Binding-site contacts:
Ligand atom O7 contacts residue ASN249 of chain 1.B at 2.8 Å (h-bond).
Ligand atom O6 contacts residue TRP155 of chain 1.B at 3.3 Å.
Ligand atom C2 contacts residue ASN249 of chain 1.B at 2.5 Å.
Ligand atom C8 contacts residue ASN249 of chain 1.B at 2.8 Å.
Ligand atom O5 contacts residue ASN249 of chain 1.B at 2.4 Å (h-bond).
Ligand atom C7 contacts residue ASN249 of chain 1.B at 2.6 Å.
Ligand atom C1 contacts residue TRP155 of chain 1.B at 3.8 Å (hydrophobic).
Ligand atom N2 contacts residue ASN249 of chain 1.B at 2.9 Å (h-bond).
Ligand atom O7 contacts residue VAL247 of chain 1.B at 4.4 Å.
Ligand atom O4 contacts residue TRP155 of chain 1.B at 4.4 Å.
Ligand atom C5 contacts residue ASN249 of chain 1.B at 3.7 Å.
Ligand atom O5 contacts residue TRP155 of chain 1.B at 3.7 Å.
Ligand atom C1 contacts residue ASN249 of chain 1.B at 1.4 Å.
Ligand atom C3 contacts residue ASN249 of chain 1.B at 3.8 Å.
Ligand atom C4 contacts residue ASN249 of chain 1.B at 4.2 Å.
Ligand atom C8 contacts residue TRP155 of chain 1.B at 3.9 Å (hydrophobic).
Ligand atom C5 contacts residue TRP155 of chain 1.B at 3.5 Å (hydrophobic).
Ligand atom C6 contacts residue TRP155 of chain 1.B at 3.7 Å (hydrophobic).

Sequence of chain 1.B:
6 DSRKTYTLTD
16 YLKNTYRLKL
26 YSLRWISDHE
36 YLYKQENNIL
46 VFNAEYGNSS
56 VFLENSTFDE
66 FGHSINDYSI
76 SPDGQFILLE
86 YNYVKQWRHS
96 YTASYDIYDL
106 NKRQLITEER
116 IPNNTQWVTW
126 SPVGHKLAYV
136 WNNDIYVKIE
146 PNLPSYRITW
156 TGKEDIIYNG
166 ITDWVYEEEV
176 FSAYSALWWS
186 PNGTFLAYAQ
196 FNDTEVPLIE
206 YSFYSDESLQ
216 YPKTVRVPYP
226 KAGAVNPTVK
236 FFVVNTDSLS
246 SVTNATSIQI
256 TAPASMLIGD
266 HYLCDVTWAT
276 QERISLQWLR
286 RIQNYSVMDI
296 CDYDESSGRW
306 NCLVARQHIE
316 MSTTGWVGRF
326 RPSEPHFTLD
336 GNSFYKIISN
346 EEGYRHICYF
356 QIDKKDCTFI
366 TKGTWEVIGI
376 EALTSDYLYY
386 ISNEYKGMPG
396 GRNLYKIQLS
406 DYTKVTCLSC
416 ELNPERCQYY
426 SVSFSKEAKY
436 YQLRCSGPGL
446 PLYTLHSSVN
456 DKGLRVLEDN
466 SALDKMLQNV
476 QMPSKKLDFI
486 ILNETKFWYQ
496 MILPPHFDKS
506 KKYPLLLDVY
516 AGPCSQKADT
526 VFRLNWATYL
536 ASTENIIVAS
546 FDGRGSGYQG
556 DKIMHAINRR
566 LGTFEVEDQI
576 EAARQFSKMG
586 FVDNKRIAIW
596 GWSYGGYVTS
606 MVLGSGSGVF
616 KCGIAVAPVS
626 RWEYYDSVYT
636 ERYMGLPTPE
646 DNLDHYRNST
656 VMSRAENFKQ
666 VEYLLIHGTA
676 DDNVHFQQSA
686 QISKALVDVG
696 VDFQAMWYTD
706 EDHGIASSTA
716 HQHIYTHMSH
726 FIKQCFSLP

A protein and the small-molecule ligand that binds it are described below.
Small molecule (SMILES): CC(=O)N[C@@H]1[C@@H](O)[C@H](O)[C@@H](CO)O[C@H]1O